The protein below binds the small molecule below.
Small molecule (SMILES): Cc1cc([C@@H]2CN(C(=O)c3ccc(F)c(Br)c3)CC(F)(F)C2)n2ncnc2n1

Binding-site contacts:
Ligand atom C14 contacts residue LEU195 of chain 1.A at 3.9 Å (hydrophobic).
Ligand atom N5 contacts residue PHE287 of chain 1.A at 3.8 Å.
Ligand atom C22 contacts residue PHE287 of chain 1.A at 3.6 Å (hydrophobic).
Ligand atom C6 contacts residue ILE251 of chain 1.A at 3.4 Å (hydrophobic).
Ligand atom BR24 contacts residue TYR252 of chain 1.A at 3.2 Å.
Ligand atom C10 contacts residue LEU234 of chain 1.A at 3.9 Å (hydrophobic).
Ligand atom BR24 contacts residue GLN284 of chain 1.A at 3.8 Å.
Ligand atom N7 contacts residue GLN237 of chain 1.A at 3.8 Å.
Ligand atom C8 contacts residue PHE287 of chain 1.A at 3.8 Å (hydrophobic).
Ligand atom C1 contacts residue ILE251 of chain 1.A at 3.6 Å (hydrophobic).
Ligand atom N5 contacts residue ILE251 of chain 1.A at 3.2 Å.
Ligand atom C23 contacts residue PHE287 of chain 1.A at 3.9 Å (hydrophobic).
Ligand atom O19 contacts residue MET272 of chain 1.A at 3.8 Å.
Ligand atom N15 contacts residue LEU195 of chain 1.A at 3.7 Å.
Ligand atom C10 contacts residue TYR80 of chain 1.A at 3.4 Å (hydrophobic).
Ligand atom C20 contacts residue MET272 of chain 1.A at 3.7 Å (hydrophobic).
Ligand atom C21 contacts residue PHE287 of chain 1.A at 3.7 Å (hydrophobic).
Ligand atom C2 contacts residue ILE251 of chain 1.A at 3.6 Å (hydrophobic).
Ligand atom C16 contacts residue PHE287 of chain 1.A at 3.5 Å (hydrophobic).
Ligand atom C8 contacts residue GLN284 of chain 1.A at 3.1 Å.
Ligand atom N3 contacts residue GLN237 of chain 1.A at 3.1 Å (h-bond).
Ligand atom N7 contacts residue ILE251 of chain 1.A at 3.9 Å.
Ligand atom N3 contacts residue ILE251 of chain 1.A at 3.6 Å.
Ligand atom F26 contacts residue HIS81 of chain 1.A at 3.2 Å.
Ligand atom C1 contacts residue LEU234 of chain 1.A at 3.8 Å (hydrophobic).
Ligand atom C4 contacts residue PHE287 of chain 1.A at 3.6 Å (hydrophobic).
Ligand atom C21 contacts residue MET272 of chain 1.A at 3.5 Å (hydrophobic).
Ligand atom C27 contacts residue PHE287 of chain 1.A at 3.5 Å (hydrophobic).
Ligand atom F28 contacts residue PHE287 of chain 1.A at 3.5 Å.
Ligand atom F25 contacts residue PHE255 of chain 1.A at 3.3 Å.
Ligand atom C4 contacts residue ILE251 of chain 1.A at 3.3 Å (hydrophobic).
Ligand atom C18 contacts residue MET272 of chain 1.A at 3.9 Å (hydrophobic).
Ligand atom N7 contacts residue GLN284 of chain 1.A at 3.1 Å (h-bond).
Ligand atom C20 contacts residue PHE255 of chain 1.A at 3.6 Å (hydrophobic).
Ligand atom N3 contacts residue PHE287 of chain 1.A at 3.9 Å.
Ligand atom C4 contacts residue GLN237 of chain 1.A at 3.8 Å.
Ligand atom C27 contacts residue MET272 of chain 1.A at 3.6 Å (hydrophobic).
Ligand atom N9 contacts residue ILE251 of chain 1.A at 3.8 Å.
Ligand atom F25 contacts residue HIS81 of chain 1.A at 3.8 Å.
Ligand atom N7 contacts residue PHE287 of chain 1.A at 3.7 Å.

Sequence of chain 1.A:
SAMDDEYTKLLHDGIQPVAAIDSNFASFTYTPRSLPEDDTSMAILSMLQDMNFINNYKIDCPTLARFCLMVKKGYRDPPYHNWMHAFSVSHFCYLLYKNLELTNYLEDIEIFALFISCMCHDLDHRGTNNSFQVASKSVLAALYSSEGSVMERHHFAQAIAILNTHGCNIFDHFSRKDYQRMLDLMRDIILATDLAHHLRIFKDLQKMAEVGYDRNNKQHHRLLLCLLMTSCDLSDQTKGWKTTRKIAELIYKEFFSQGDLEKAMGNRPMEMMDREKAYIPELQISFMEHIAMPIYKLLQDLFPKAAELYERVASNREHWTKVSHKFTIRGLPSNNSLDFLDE